The small molecule below binds the protein below.
Small molecule (SMILES): O=c1ccn([C@@H]2O[C@H](CO[P](=O)(O)O[P](=O)(O)O[C@H]3O[C@H](CO)[C@H](O)[C@H](O)[C@H]3O)[C@@H](O)[C@H]2O)c(=O)[nH]1

Sequence of chain 2.D:
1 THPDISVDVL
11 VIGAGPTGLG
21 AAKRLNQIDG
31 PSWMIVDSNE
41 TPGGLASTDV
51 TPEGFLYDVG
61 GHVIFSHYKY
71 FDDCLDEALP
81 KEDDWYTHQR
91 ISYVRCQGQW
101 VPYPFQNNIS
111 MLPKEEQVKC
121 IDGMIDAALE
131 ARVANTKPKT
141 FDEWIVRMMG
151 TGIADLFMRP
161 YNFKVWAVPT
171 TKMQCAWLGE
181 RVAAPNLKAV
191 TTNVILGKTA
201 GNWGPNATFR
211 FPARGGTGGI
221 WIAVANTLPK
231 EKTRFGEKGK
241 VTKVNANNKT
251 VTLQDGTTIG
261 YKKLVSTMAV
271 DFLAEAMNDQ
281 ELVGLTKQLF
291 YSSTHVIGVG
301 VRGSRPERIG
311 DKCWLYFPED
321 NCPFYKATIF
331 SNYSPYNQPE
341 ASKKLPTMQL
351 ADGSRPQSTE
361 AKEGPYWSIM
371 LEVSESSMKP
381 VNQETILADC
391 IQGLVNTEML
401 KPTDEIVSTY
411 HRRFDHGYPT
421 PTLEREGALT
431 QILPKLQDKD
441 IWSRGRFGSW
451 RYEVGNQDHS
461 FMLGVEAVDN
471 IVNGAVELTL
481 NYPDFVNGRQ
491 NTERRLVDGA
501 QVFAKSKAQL

Binding-site contacts:
Ligand atom O3D contacts residue ASN162 of chain 2.D at 2.6 Å (h-bond).
Ligand atom C1D contacts residue VAL182 of chain 2.D at 3.7 Å (hydrophobic).
Ligand atom O2 contacts residue VAL182 of chain 2.D at 3.2 Å.
Ligand atom O6' contacts residue GLY61 of chain 2.D at 3.3 Å (h-bond).
Ligand atom C1' contacts residue FAD1 of chain 2.K at 3.4 Å.
Ligand atom O4' contacts residue ASN206 of chain 2.D at 3.1 Å (h-bond).
Ligand atom O4 contacts residue PHE157 of chain 2.D at 3.5 Å.
Ligand atom O4 contacts residue PHE105 of chain 2.D at 3.2 Å (h-bond).
Ligand atom C5' contacts residue LYS326 of chain 2.D at 3.2 Å.
Ligand atom O1A contacts residue TYR316 of chain 2.D at 3.2 Å.
Ligand atom C2' contacts residue FAD1 of chain 2.K at 3.3 Å.
Ligand atom C4 contacts residue PHE157 of chain 2.D at 3.4 Å (hydrophobic).
Ligand atom O3B contacts residue LYS326 of chain 2.D at 2.6 Å (salt-bridge).
Ligand atom O4 contacts residue TYR103 of chain 2.D at 3.6 Å.
Ligand atom N3 contacts residue PHE157 of chain 2.D at 3.6 Å.
Ligand atom N3 contacts residue GLN106 of chain 2.D at 3.3 Å (h-bond).
Ligand atom O1B contacts residue TYR418 of chain 2.D at 3.3 Å (h-bond).
Ligand atom O2 contacts residue GLN106 of chain 2.D at 3.6 Å (h-bond).
Ligand atom O3' contacts residue ASN206 of chain 2.D at 3.2 Å (h-bond).
Ligand atom O1B contacts residue LYS326 of chain 2.D at 3.0 Å (salt-bridge).
Ligand atom O2 contacts residue MET158 of chain 2.D at 3.2 Å.
Ligand atom C5 contacts residue PHE157 of chain 2.D at 3.4 Å (hydrophobic).
Ligand atom O5' contacts residue FAD1 of chain 2.K at 3.1 Å (h-bond).
Ligand atom C2D contacts residue ASN162 of chain 2.D at 3.7 Å.
Ligand atom PB contacts residue LYS326 of chain 2.D at 3.4 Å.
Ligand atom O3D contacts residue TRP177 of chain 2.D at 3.6 Å.
Ligand atom O3D contacts residue TRP166 of chain 2.D at 3.1 Å (h-bond).
Ligand atom O2' contacts residue ARG181 of chain 2.D at 3.3 Å (salt-bridge).
Ligand atom O1A contacts residue LYS326 of chain 2.D at 2.8 Å (salt-bridge).
Ligand atom O2D contacts residue ASN162 of chain 2.D at 2.8 Å (h-bond).
Ligand atom O5' contacts residue LYS326 of chain 2.D at 3.0 Å (salt-bridge).
Ligand atom PB contacts residue TYR452 of chain 2.D at 3.3 Å.
Ligand atom C6' contacts residue TRP314 of chain 2.D at 3.5 Å (hydrophobic).
Ligand atom O2B contacts residue TYR452 of chain 2.D at 2.8 Å (h-bond).
Ligand atom O2' contacts residue ASN456 of chain 2.D at 3.7 Å.
Ligand atom C3D contacts residue ASN162 of chain 2.D at 3.5 Å.
Ligand atom C2 contacts residue MET158 of chain 2.D at 3.5 Å (hydrophobic).
Ligand atom O2D contacts residue MET158 of chain 2.D at 3.7 Å.
Ligand atom C1' contacts residue LYS326 of chain 2.D at 3.3 Å.
Ligand atom O3A contacts residue TYR452 of chain 2.D at 2.8 Å (h-bond).